The small molecule below binds the protein below.
Small molecule (SMILES): CC(=O)N[C@H]1[C@H](O[C@H]2[C@H](O)[C@@H](NC(C)=O)CO[C@@H]2CO[C@@H]2O[C@@H](C)[C@@H](O)[C@@H](O)[C@@H]2O)O[C@H](CO)[C@@H](O[C@@H]2O[C@H](CO)[C@@H](O)[C@H](O)[C@@H]2O)[C@@H]1O

Sequence of chain 1.L:
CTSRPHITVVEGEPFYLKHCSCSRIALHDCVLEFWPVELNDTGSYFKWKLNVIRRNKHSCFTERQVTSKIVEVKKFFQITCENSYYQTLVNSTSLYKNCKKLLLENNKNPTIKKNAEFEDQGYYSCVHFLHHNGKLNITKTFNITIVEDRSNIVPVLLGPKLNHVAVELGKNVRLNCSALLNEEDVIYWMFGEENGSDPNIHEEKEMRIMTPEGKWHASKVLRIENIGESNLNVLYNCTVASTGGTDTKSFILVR

Sequence of chain 1.K:
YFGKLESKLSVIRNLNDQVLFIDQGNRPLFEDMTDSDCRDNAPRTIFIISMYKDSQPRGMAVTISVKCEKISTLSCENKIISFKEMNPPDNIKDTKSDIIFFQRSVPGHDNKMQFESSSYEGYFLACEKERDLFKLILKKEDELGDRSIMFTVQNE

Binding-site contacts:
Ligand atom C3 contacts residue GLN56 of chain 1.K at 4.4 Å.
Ligand atom C4 contacts residue GLN56 of chain 1.K at 3.9 Å.
Ligand atom C5 contacts residue PRO57 of chain 1.K at 4.2 Å (hydrophobic).
Ligand atom C7 contacts residue ASN280 of chain 1.L at 3.6 Å.
Ligand atom C8 contacts residue GLY235 of chain 1.L at 3.4 Å.
Ligand atom O5 contacts residue ASN280 of chain 1.L at 2.3 Å (h-bond).
Ligand atom O4 contacts residue PRO57 of chain 1.K at 4.1 Å.
Ligand atom C4 contacts residue SER55 of chain 1.K at 3.6 Å.
Ligand atom C8 contacts residue LEU278 of chain 1.L at 3.5 Å (hydrophobic).
Ligand atom C8 contacts residue PHE234 of chain 1.L at 3.9 Å (hydrophobic).
Ligand atom O7 contacts residue LEU278 of chain 1.L at 4.0 Å.
Ligand atom C2 contacts residue ASN280 of chain 1.L at 2.5 Å.
Ligand atom C8 contacts residue MET233 of chain 1.L at 3.4 Å (hydrophobic).
Ligand atom C7 contacts residue LEU278 of chain 1.L at 3.8 Å (hydrophobic).
Ligand atom C6 contacts residue PRO57 of chain 1.K at 3.5 Å (hydrophobic).
Ligand atom C7 contacts residue MET233 of chain 1.L at 4.1 Å (hydrophobic).
Ligand atom C3 contacts residue SER55 of chain 1.K at 4.2 Å.
Ligand atom C6 contacts residue THR291 of chain 1.L at 3.8 Å.
Ligand atom N2 contacts residue LEU278 of chain 1.L at 3.1 Å (h-bond).
Ligand atom C1 contacts residue LEU278 of chain 1.L at 3.8 Å (hydrophobic).
Ligand atom C1 contacts residue ASN280 of chain 1.L at 1.4 Å.
Ligand atom O7 contacts residue MET233 of chain 1.L at 3.9 Å.
Ligand atom O5 contacts residue SER293 of chain 1.L at 4.5 Å.
Ligand atom C5 contacts residue ASN280 of chain 1.L at 3.6 Å.
Ligand atom O4 contacts residue GLN56 of chain 1.K at 4.1 Å.
Ligand atom C3 contacts residue ASN280 of chain 1.L at 3.8 Å.
Ligand atom C5 contacts residue SER55 of chain 1.K at 4.0 Å.
Ligand atom C6 contacts residue SER55 of chain 1.K at 4.4 Å.
Ligand atom O3 contacts residue GLN56 of chain 1.K at 3.4 Å.
Ligand atom C2 contacts residue LEU278 of chain 1.L at 4.0 Å (hydrophobic).
Ligand atom C4 contacts residue ASN280 of chain 1.L at 4.2 Å.
Ligand atom N2 contacts residue ASN280 of chain 1.L at 2.9 Å (h-bond).
Ligand atom O7 contacts residue ASN280 of chain 1.L at 4.0 Å.
Ligand atom C4 contacts residue PRO57 of chain 1.K at 3.9 Å (hydrophobic).